A protein and the small-molecule ligand that binds it are described below.
Small molecule (SMILES): CC(=O)N[C@@H]1[C@@H](O)[C@H](O)[C@@H](CO)O[C@H]1O

Sequence of chain 1.C:
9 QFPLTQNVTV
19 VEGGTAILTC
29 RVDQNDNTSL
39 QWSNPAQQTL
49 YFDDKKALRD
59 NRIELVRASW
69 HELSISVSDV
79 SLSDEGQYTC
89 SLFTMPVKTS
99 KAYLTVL

Sequence of chain 1.B:
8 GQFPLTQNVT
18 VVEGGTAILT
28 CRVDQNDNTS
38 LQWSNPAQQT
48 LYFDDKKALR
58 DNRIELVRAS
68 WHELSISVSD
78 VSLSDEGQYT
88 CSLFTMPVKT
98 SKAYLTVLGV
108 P

Binding-site contacts:
Ligand atom O7 contacts residue ARG57 of chain 1.C at 3.6 Å.
Ligand atom C2 contacts residue ASN35 of chain 1.B at 2.9 Å.
Ligand atom O3 contacts residue ASN35 of chain 1.B at 4.5 Å.
Ligand atom C8 contacts residue ASN35 of chain 1.B at 3.6 Å.
Ligand atom C7 contacts residue ASN35 of chain 1.B at 4.2 Å.
Ligand atom C5 contacts residue ASN35 of chain 1.B at 3.6 Å.
Ligand atom N2 contacts residue ASN35 of chain 1.B at 3.7 Å.
Ligand atom C3 contacts residue ASN35 of chain 1.B at 4.0 Å.
Ligand atom C4 contacts residue ASN35 of chain 1.B at 4.3 Å.
Ligand atom C1 contacts residue ASN35 of chain 1.B at 1.4 Å.
Ligand atom O5 contacts residue ASN35 of chain 1.B at 2.2 Å (h-bond).